This protein binds this small molecule.
Small molecule (SMILES): CC(=O)N[C@@H]1[C@@H](O)[C@H](O)[C@@H](CO)O[C@H]1O

Sequence of chain 3.A:
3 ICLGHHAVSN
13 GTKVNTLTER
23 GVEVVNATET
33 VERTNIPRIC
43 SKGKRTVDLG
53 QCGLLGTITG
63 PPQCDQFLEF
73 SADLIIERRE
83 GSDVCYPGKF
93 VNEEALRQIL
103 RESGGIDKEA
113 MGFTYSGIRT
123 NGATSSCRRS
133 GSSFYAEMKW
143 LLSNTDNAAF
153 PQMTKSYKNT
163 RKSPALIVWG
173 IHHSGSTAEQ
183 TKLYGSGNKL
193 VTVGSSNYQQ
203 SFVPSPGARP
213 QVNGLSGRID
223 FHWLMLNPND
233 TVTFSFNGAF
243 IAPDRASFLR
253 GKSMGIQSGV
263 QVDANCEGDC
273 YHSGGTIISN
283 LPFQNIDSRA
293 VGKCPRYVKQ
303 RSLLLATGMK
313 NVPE

Binding-site contacts:
Ligand atom O7 contacts residue ASN79 of chain 3.B at 3.9 Å.
Ligand atom O3 contacts residue GLU72 of chain 3.B at 3.5 Å (salt-bridge).
Ligand atom C7 contacts residue ASN79 of chain 3.B at 3.7 Å.
Ligand atom C2 contacts residue ASN82 of chain 3.B at 2.5 Å.
Ligand atom C4 contacts residue ASN82 of chain 3.B at 4.2 Å.
Ligand atom O6 contacts residue ARG291 of chain 3.A at 4.4 Å.
Ligand atom C1 contacts residue ASN82 of chain 3.B at 1.4 Å.
Ligand atom C8 contacts residue GLY78 of chain 3.B at 3.9 Å.
Ligand atom C8 contacts residue GLU72 of chain 3.B at 3.3 Å.
Ligand atom O7 contacts residue GLU72 of chain 3.B at 3.7 Å.
Ligand atom C7 contacts residue GLU72 of chain 3.B at 3.4 Å.
Ligand atom O7 contacts residue ASN82 of chain 3.B at 4.4 Å.
Ligand atom N2 contacts residue ASN82 of chain 3.B at 2.9 Å (h-bond).
Ligand atom C8 contacts residue ASN79 of chain 3.B at 3.3 Å.
Ligand atom N2 contacts residue GLU72 of chain 3.B at 3.9 Å.
Ligand atom C8 contacts residue LYS75 of chain 3.B at 3.7 Å.
Ligand atom C3 contacts residue ASN82 of chain 3.B at 3.8 Å.
Ligand atom N2 contacts residue GLY78 of chain 3.B at 4.2 Å.
Ligand atom C7 contacts residue ASN82 of chain 3.B at 3.9 Å.
Ligand atom C3 contacts residue GLU72 of chain 3.B at 4.3 Å.
Ligand atom C5 contacts residue ASN82 of chain 3.B at 3.6 Å.
Ligand atom O5 contacts residue ASN82 of chain 3.B at 2.3 Å (h-bond).

Sequence of chain 3.B:
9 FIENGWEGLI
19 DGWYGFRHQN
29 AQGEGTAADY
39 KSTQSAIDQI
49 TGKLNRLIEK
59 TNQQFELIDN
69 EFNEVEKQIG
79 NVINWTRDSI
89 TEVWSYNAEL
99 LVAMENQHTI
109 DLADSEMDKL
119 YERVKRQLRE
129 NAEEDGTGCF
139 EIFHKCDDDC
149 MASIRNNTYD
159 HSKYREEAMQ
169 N